Binding-site contacts:
Ligand atom C8 contacts residue ASP254 of chain 1.C at 4.4 Å.
Ligand atom C7 contacts residue ARG531 of chain 1.B at 4.0 Å.
Ligand atom O3 contacts residue GLU255 of chain 1.C at 4.2 Å.
Ligand atom N2 contacts residue GLU255 of chain 1.C at 2.7 Å (salt-bridge).
Ligand atom C7 contacts residue GLU255 of chain 1.C at 3.5 Å.
Ligand atom C5 contacts residue ASN256 of chain 1.C at 3.6 Å.
Ligand atom O5 contacts residue ASN256 of chain 1.C at 2.3 Å (h-bond).
Ligand atom C6 contacts residue ARG531 of chain 1.B at 3.4 Å.
Ligand atom C5 contacts residue ARG531 of chain 1.B at 3.7 Å.
Ligand atom O6 contacts residue ARG531 of chain 1.B at 2.5 Å (salt-bridge).
Ligand atom C4 contacts residue ASN256 of chain 1.C at 4.2 Å.
Ligand atom N2 contacts residue ASN256 of chain 1.C at 2.9 Å (h-bond).
Ligand atom C8 contacts residue ARG531 of chain 1.B at 3.4 Å.
Ligand atom C3 contacts residue ASN256 of chain 1.C at 3.8 Å.
Ligand atom C2 contacts residue GLU255 of chain 1.C at 3.6 Å.
Ligand atom N2 contacts residue ARG531 of chain 1.B at 4.4 Å.
Ligand atom C1 contacts residue GLU255 of chain 1.C at 3.9 Å.
Ligand atom C3 contacts residue GLU255 of chain 1.C at 3.6 Å.
Ligand atom O7 contacts residue ASN256 of chain 1.C at 4.4 Å.
Ligand atom O4 contacts residue ARG531 of chain 1.B at 4.5 Å.
Ligand atom C8 contacts residue GLU255 of chain 1.C at 3.5 Å.
Ligand atom C7 contacts residue ASN256 of chain 1.C at 3.9 Å.
Ligand atom C1 contacts residue ASN256 of chain 1.C at 1.4 Å.
Ligand atom C2 contacts residue ASN256 of chain 1.C at 2.5 Å.

Sequence of chain 1.C:
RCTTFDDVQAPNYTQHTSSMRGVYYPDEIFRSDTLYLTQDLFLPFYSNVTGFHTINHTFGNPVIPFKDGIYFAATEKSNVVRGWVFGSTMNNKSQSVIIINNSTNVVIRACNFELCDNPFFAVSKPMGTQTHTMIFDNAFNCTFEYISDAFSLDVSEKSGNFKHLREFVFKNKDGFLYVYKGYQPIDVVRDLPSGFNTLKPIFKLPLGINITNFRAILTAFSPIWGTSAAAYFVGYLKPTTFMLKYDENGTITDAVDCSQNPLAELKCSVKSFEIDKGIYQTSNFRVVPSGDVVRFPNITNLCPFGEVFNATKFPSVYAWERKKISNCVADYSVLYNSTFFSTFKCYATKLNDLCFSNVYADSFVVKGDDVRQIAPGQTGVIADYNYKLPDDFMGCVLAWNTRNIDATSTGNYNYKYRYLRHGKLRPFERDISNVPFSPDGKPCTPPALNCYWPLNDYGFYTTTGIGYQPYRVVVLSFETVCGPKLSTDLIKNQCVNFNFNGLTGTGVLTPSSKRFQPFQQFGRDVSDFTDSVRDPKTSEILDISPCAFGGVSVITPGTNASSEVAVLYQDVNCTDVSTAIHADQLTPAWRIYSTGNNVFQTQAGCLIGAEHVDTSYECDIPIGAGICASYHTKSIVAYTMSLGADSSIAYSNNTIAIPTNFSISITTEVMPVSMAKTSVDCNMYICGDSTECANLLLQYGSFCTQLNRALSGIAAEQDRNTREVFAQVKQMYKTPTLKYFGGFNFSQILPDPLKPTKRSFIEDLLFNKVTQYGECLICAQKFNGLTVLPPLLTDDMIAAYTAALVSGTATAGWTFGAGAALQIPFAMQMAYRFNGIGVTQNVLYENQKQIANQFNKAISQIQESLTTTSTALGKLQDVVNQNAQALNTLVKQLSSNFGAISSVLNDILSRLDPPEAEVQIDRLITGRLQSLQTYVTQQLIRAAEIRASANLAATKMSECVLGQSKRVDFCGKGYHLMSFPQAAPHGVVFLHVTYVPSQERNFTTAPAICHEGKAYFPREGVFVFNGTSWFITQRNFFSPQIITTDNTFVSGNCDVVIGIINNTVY

The protein below binds the small molecule below.
Small molecule (SMILES): CC(=O)N[C@H]1[C@H](O[C@H]2[C@H](O)[C@@H](NC(C)=O)CO[C@@H]2CO)O[C@H](CO)[C@@H](O[C@@H]2O[C@H](CO[C@H]3O[C@H](CO)[C@@H](O)[C@H](O)[C@@H]3O)[C@@H](O)[C@H](O[C@H]3O[C@H](CO)[C@@H](O)[C@H](O)[C@@H]3O)[C@@H]2O)[C@@H]1O

Sequence of chain 1.B:
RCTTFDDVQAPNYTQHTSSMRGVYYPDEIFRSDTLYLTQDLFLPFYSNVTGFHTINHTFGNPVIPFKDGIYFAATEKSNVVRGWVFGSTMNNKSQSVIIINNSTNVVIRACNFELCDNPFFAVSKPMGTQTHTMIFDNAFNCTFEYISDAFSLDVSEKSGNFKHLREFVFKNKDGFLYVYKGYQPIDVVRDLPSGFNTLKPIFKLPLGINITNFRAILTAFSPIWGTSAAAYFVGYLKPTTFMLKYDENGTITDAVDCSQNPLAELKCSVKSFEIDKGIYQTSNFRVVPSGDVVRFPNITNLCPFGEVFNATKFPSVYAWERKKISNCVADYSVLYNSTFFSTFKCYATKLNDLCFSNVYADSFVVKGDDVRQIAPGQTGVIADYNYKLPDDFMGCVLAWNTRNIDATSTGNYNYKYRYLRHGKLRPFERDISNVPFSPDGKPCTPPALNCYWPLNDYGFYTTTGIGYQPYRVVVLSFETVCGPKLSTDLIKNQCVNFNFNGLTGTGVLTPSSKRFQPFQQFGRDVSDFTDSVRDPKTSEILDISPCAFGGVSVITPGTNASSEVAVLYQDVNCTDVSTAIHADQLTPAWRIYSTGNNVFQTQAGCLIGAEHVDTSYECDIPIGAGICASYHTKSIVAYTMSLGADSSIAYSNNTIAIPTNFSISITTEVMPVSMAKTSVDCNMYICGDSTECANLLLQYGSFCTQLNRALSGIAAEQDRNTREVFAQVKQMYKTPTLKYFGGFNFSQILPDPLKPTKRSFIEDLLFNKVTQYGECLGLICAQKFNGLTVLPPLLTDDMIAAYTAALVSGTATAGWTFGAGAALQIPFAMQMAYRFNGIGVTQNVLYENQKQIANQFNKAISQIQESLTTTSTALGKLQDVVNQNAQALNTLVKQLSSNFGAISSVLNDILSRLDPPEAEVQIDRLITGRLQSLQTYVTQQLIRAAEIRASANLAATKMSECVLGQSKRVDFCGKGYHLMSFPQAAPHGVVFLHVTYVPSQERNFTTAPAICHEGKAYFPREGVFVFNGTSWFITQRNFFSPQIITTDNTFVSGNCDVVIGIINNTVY